The protein below binds the small molecule below.
Small molecule (SMILES): CC(=O)N[C@H]1[C@H](O[C@H]2[C@H](O)[C@@H](NC(C)=O)CO[C@@H]2CO[C@@H]2O[C@@H](C)[C@@H](O)[C@@H](O)[C@@H]2O)O[C@H](CO)[C@@H](O[C@@H]2O[C@H](CO)[C@@H](O)[C@H](O)[C@@H]2O)[C@@H]1O

Sequence of chain 1.B:
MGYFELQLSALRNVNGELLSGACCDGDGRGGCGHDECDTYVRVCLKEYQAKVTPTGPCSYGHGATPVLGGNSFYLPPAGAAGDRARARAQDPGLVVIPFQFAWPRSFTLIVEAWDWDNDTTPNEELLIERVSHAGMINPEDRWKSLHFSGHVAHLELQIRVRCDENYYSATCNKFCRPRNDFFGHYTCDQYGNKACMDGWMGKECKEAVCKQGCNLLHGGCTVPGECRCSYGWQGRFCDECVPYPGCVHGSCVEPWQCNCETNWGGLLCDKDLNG

Binding-site contacts:
Ligand atom C8 contacts residue VAL71 of chain 1.B at 4.4 Å (hydrophobic).
Ligand atom C5 contacts residue TRP125 of chain 1.B at 4.0 Å (hydrophobic).
Ligand atom C1 contacts residue PRO70 of chain 1.B at 4.0 Å (hydrophobic).
Ligand atom O7 contacts residue ASN127 of chain 1.B at 3.7 Å.
Ligand atom O4 contacts residue THR69 of chain 1.B at 4.1 Å.
Ligand atom C2 contacts residue PRO70 of chain 1.B at 4.0 Å (hydrophobic).
Ligand atom N2 contacts residue ASN127 of chain 1.B at 2.8 Å (h-bond).
Ligand atom O5 contacts residue TRP125 of chain 1.B at 4.4 Å.
Ligand atom C6 contacts residue VAL71 of chain 1.B at 3.8 Å (hydrophobic).
Ligand atom O5 contacts residue ASN127 of chain 1.B at 2.4 Å (h-bond).
Ligand atom O5 contacts residue VAL71 of chain 1.B at 3.5 Å (h-bond).
Ligand atom C4 contacts residue TRP125 of chain 1.B at 4.5 Å (hydrophobic).
Ligand atom C6 contacts residue THR69 of chain 1.B at 4.1 Å.
Ligand atom C1 contacts residue TRP125 of chain 1.B at 3.7 Å (hydrophobic).
Ligand atom C5 contacts residue VAL71 of chain 1.B at 4.3 Å (hydrophobic).
Ligand atom C1 contacts residue ASN127 of chain 1.B at 1.4 Å.
Ligand atom C5 contacts residue PRO70 of chain 1.B at 4.1 Å (hydrophobic).
Ligand atom C2 contacts residue ASN127 of chain 1.B at 2.3 Å.
Ligand atom O5 contacts residue PRO70 of chain 1.B at 3.6 Å.
Ligand atom O6 contacts residue VAL71 of chain 1.B at 4.4 Å.
Ligand atom C1 contacts residue VAL71 of chain 1.B at 4.4 Å (hydrophobic).
Ligand atom C5 contacts residue ASN127 of chain 1.B at 3.7 Å.
Ligand atom C7 contacts residue ASN127 of chain 1.B at 3.5 Å.
Ligand atom C6 contacts residue TYR44 of chain 1.B at 4.2 Å (hydrophobic).
Ligand atom O4 contacts residue PRO70 of chain 1.B at 3.3 Å.
Ligand atom C6 contacts residue VAL71 of chain 1.B at 3.6 Å (hydrophobic).
Ligand atom O6 contacts residue TRP125 of chain 1.B at 4.3 Å.
Ligand atom C6 contacts residue PRO70 of chain 1.B at 3.7 Å (hydrophobic).
Ligand atom C3 contacts residue ASN127 of chain 1.B at 3.7 Å.
Ligand atom C6 contacts residue TRP125 of chain 1.B at 3.8 Å (hydrophobic).
Ligand atom C5 contacts residue TRP125 of chain 1.B at 3.8 Å (hydrophobic).
Ligand atom C6 contacts residue TRP125 of chain 1.B at 3.8 Å (hydrophobic).
Ligand atom C4 contacts residue ASN127 of chain 1.B at 4.1 Å.
Ligand atom C4 contacts residue PRO70 of chain 1.B at 4.3 Å (hydrophobic).
Ligand atom O5 contacts residue TRP125 of chain 1.B at 2.9 Å (h-bond).